Sequence of chain 1.C:
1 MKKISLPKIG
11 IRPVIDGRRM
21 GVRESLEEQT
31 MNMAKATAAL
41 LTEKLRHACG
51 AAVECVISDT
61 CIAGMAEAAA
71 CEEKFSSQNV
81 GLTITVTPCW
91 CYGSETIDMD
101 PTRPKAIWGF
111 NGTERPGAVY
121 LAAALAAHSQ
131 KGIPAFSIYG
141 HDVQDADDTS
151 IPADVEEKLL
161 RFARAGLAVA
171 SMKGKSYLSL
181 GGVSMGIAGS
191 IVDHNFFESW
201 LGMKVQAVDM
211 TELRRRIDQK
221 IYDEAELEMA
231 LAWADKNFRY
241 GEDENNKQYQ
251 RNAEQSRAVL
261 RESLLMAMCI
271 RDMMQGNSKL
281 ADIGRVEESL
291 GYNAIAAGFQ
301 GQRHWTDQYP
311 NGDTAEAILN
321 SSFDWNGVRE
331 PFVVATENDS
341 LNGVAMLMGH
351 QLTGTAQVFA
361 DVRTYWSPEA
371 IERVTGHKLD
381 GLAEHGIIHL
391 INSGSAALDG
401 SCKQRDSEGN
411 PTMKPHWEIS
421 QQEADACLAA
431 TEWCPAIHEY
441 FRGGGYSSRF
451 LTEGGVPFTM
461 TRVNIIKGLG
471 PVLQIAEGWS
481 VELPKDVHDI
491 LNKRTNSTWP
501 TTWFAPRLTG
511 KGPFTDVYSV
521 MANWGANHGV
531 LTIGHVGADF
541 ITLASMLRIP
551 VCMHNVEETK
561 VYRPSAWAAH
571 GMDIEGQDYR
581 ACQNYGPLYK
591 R

Binding-site contacts:
Ligand atom C1 contacts residue ASP361 of chain 1.A at 3.9 Å.
Ligand atom O5 contacts residue GLN302 of chain 1.A at 3.5 Å (h-bond).
Ligand atom O1 contacts residue ASP361 of chain 1.A at 2.9 Å (salt-bridge).
Ligand atom O5 contacts residue TRP90 of chain 1.C at 3.6 Å.
Ligand atom C5 contacts residue TYR440 of chain 1.A at 4.3 Å (hydrophobic).
Ligand atom O2 contacts residue SER393 of chain 1.A at 3.6 Å.
Ligand atom C6 contacts residue TRP499 of chain 1.A at 3.9 Å (hydrophobic).
Ligand atom O1 contacts residue HIS528 of chain 1.A at 3.2 Å (h-bond).
Ligand atom C2 contacts residue ASP361 of chain 1.A at 4.0 Å.
Ligand atom C1 contacts residue TRP90 of chain 1.C at 3.5 Å (hydrophobic).
Ligand atom C4 contacts residue SER393 of chain 1.A at 4.1 Å.
Ligand atom C6 contacts residue TYR440 of chain 1.A at 3.6 Å (hydrophobic).
Ligand atom C4 contacts residue GLN302 of chain 1.A at 4.1 Å.
Ligand atom C1 contacts residue MN1 of chain 1.G at 3.2 Å.
Ligand atom O5 contacts residue ARG18 of chain 1.C at 3.2 Å (salt-bridge).
Ligand atom O2 contacts residue MN1 of chain 1.G at 2.5 Å.
Ligand atom C5 contacts residue TRP90 of chain 1.C at 4.3 Å (hydrophobic).
Ligand atom O4 contacts residue GLU337 of chain 1.A at 3.5 Å (salt-bridge).
Ligand atom O2 contacts residue GLU337 of chain 1.A at 3.6 Å (salt-bridge).
Ligand atom C2 contacts residue GLU337 of chain 1.A at 3.1 Å.
Ligand atom O5 contacts residue TYR440 of chain 1.A at 4.1 Å.
Ligand atom C3 contacts residue TRP90 of chain 1.C at 4.0 Å (hydrophobic).
Ligand atom C1 contacts residue ASN527 of chain 1.A at 3.9 Å.
Ligand atom C3 contacts residue GLU337 of chain 1.A at 4.3 Å.
Ligand atom C2 contacts residue MN1 of chain 1.G at 3.2 Å.
Ligand atom O5 contacts residue MET185 of chain 1.A at 3.6 Å.
Ligand atom O1 contacts residue TRP90 of chain 1.C at 4.0 Å.
Ligand atom O1 contacts residue ILE187 of chain 1.A at 4.2 Å.
Ligand atom C1 contacts residue GLU337 of chain 1.A at 3.5 Å.
Ligand atom O1 contacts residue MN1 of chain 1.G at 2.3 Å.
Ligand atom O4 contacts residue SER393 of chain 1.A at 3.9 Å.
Ligand atom C5 contacts residue GLN302 of chain 1.A at 4.3 Å.
Ligand atom O1 contacts residue ASN527 of chain 1.A at 2.9 Å (h-bond).
Ligand atom O4 contacts residue GLN302 of chain 1.A at 2.8 Å (h-bond).
Ligand atom C2 contacts residue SER393 of chain 1.A at 4.2 Å.
Ligand atom O2 contacts residue ASP361 of chain 1.A at 2.8 Å (salt-bridge).
Ligand atom C6 contacts residue GLN302 of chain 1.A at 4.4 Å.
Ligand atom O1 contacts residue GLU337 of chain 1.A at 3.3 Å (salt-bridge).
Ligand atom O3 contacts residue TRP90 of chain 1.C at 4.1 Å.
Ligand atom C1 contacts residue ILE187 of chain 1.A at 4.2 Å (hydrophobic).

The small molecule below binds the protein below.
Small molecule (SMILES): C[C@H](O)[C@@H](O)[C@@H](O)[C@H](O)CO

Sequence of chain 1.A:
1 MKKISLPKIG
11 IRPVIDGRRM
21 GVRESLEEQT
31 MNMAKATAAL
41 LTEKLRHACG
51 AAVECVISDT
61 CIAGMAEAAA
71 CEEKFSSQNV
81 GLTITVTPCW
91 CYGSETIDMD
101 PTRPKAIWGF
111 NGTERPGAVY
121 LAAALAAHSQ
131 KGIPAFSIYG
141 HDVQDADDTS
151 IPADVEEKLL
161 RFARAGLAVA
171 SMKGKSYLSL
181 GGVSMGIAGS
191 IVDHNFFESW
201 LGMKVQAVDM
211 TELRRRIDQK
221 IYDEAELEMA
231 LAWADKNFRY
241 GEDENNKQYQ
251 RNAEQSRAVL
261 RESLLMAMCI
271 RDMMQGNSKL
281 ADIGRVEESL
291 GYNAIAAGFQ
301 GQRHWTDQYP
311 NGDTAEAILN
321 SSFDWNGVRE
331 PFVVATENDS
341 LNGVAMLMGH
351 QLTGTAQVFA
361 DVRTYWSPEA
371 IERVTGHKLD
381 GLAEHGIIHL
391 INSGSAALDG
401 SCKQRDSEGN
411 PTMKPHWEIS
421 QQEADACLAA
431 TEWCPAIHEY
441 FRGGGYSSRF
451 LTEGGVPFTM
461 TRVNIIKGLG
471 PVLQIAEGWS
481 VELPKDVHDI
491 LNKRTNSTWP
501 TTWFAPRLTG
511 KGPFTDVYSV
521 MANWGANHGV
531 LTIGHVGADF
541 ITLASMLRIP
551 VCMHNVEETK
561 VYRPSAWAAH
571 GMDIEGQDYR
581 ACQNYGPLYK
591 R